This protein binds this small molecule.
Small molecule (SMILES): Nc1nc2c(ncn2[C@@H]2O[C@H](CO[P](=O)(O)O[P](=O)(O)CP(=O)(O)O)[C@@H](O)[C@H]2O)c(=O)[nH]1

Sequence of chain 1.C:
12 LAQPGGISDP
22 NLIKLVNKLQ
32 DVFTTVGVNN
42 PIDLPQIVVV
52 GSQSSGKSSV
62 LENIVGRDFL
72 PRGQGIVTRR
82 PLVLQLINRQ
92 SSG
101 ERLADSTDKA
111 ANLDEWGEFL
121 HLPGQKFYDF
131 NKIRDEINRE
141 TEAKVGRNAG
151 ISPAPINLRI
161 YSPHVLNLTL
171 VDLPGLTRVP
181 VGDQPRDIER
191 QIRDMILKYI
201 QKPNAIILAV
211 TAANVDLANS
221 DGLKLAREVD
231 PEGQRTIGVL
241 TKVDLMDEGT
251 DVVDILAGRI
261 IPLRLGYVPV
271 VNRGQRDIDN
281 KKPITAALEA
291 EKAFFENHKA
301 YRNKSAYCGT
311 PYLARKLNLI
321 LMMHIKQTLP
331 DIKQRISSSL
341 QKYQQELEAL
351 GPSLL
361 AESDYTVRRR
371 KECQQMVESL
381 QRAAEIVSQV

Binding-site contacts:
Ligand atom O3G contacts residue THR79 of chain 1.C at 3.5 Å (h-bond).
Ligand atom O1G contacts residue MG1 of chain 1.J at 2.0 Å.
Ligand atom O3' contacts residue GLN275 of chain 1.C at 2.6 Å (h-bond).
Ligand atom O2' contacts residue ILE278 of chain 1.C at 3.4 Å.
Ligand atom O6 contacts residue LYS242 of chain 1.C at 3.1 Å (salt-bridge).
Ligand atom O2A contacts residue GLY74 of chain 1.C at 3.4 Å (h-bond).
Ligand atom C3' contacts residue GLY74 of chain 1.C at 3.5 Å.
Ligand atom O3G contacts residue GLN54 of chain 1.C at 3.0 Å (h-bond).
Ligand atom O2B contacts residue MG1 of chain 1.J at 2.0 Å.
Ligand atom O1G contacts residue THR79 of chain 1.C at 2.8 Å (h-bond).
Ligand atom C6 contacts residue ASN272 of chain 1.C at 3.3 Å.
Ligand atom O2G contacts residue GLN54 of chain 1.C at 3.3 Å.
Ligand atom O3G contacts residue GLY76 of chain 1.C at 3.6 Å (h-bond).
Ligand atom O2B contacts residue LYS58 of chain 1.C at 3.5 Å (salt-bridge).
Ligand atom O2' contacts residue GLN275 of chain 1.C at 3.0 Å (h-bond).
Ligand atom C3B contacts residue MG1 of chain 1.J at 3.4 Å.
Ligand atom N1 contacts residue ASP244 of chain 1.C at 3.1 Å (salt-bridge).
Ligand atom C5' contacts residue GLY74 of chain 1.C at 3.4 Å.
Ligand atom PB contacts residue MG1 of chain 1.J at 3.3 Å.
Ligand atom N1 contacts residue ASN272 of chain 1.C at 3.3 Å (h-bond).
Ligand atom O1B contacts residue LYS58 of chain 1.C at 2.7 Å (salt-bridge).
Ligand atom O3G contacts residue VAL78 of chain 1.C at 2.8 Å (h-bond).
Ligand atom O6 contacts residue ASN272 of chain 1.C at 2.7 Å (h-bond).
Ligand atom O1A contacts residue GLY57 of chain 1.C at 3.5 Å.
Ligand atom O2G contacts residue SER55 of chain 1.C at 3.1 Å (h-bond).
Ligand atom N2 contacts residue LEU245 of chain 1.C at 3.5 Å.
Ligand atom O1B contacts residue GLY57 of chain 1.C at 2.8 Å (h-bond).
Ligand atom PG contacts residue MG1 of chain 1.J at 3.1 Å.
Ligand atom PB contacts residue LYS58 of chain 1.C at 3.4 Å.
Ligand atom O2G contacts residue LYS58 of chain 1.C at 3.1 Å (salt-bridge).
Ligand atom O2B contacts residue SER59 of chain 1.C at 2.9 Å (h-bond).
Ligand atom O2' contacts residue GLY274 of chain 1.C at 3.0 Å.
Ligand atom N3 contacts residue GLY274 of chain 1.C at 3.4 Å.
Ligand atom N2 contacts residue ASP244 of chain 1.C at 3.0 Å (salt-bridge).
Ligand atom O1A contacts residue SER60 of chain 1.C at 2.6 Å (h-bond).
Ligand atom O2A contacts residue ARG73 of chain 1.C at 3.3 Å.
Ligand atom C4' contacts residue GLY74 of chain 1.C at 3.5 Å.
Ligand atom O3A contacts residue GLY57 of chain 1.C at 3.1 Å.
Ligand atom O2' contacts residue ARG273 of chain 1.C at 2.9 Å (salt-bridge).
Ligand atom O1B contacts residue SER56 of chain 1.C at 3.4 Å (h-bond).